Binding-site contacts:
Ligand atom CD1 contacts residue ASP86 of chain 1.B at 3.7 Å.
Ligand atom C contacts residue SER229 of chain 1.B at 3.6 Å.
Ligand atom O contacts residue SER229 of chain 1.B at 3.0 Å (h-bond).
Ligand atom CA contacts residue SER229 of chain 1.B at 3.4 Å.
Ligand atom CB contacts residue ASP86 of chain 1.B at 3.6 Å.
Ligand atom F contacts residue VAL228 of chain 1.B at 3.1 Å.
Ligand atom CD2 contacts residue ASP86 of chain 1.B at 3.8 Å.
Ligand atom O contacts residue SER229 of chain 1.B at 3.4 Å.
Ligand atom CE1 contacts residue ALA87 of chain 1.B at 3.8 Å (hydrophobic).
Ligand atom C contacts residue PHE227 of chain 1.B at 3.6 Å (hydrophobic).
Ligand atom OH contacts residue ASP86 of chain 1.B at 3.4 Å (salt-bridge).
Ligand atom NE1 contacts residue ASP222 of chain 1.B at 2.9 Å (salt-bridge).
Ligand atom CG contacts residue ASP86 of chain 1.B at 3.6 Å.
Ligand atom C2 contacts residue SER1 of chain 1.B at 3.7 Å.
Ligand atom OH contacts residue PRO3 of chain 1.B at 3.3 Å.
Ligand atom N contacts residue THR225 of chain 1.B at 3.4 Å (h-bond).
Ligand atom CG contacts residue ILE217 of chain 1.B at 3.8 Å (hydrophobic).
Ligand atom C contacts residue PHE227 of chain 1.B at 3.6 Å (hydrophobic).
Ligand atom CZ2 contacts residue CYS226 of chain 1.B at 3.5 Å (hydrophobic).
Ligand atom O contacts residue PHE227 of chain 1.B at 3.7 Å.
Ligand atom CA contacts residue PHE227 of chain 1.B at 3.6 Å (hydrophobic).
Ligand atom O contacts residue VAL228 of chain 1.B at 3.5 Å.
Ligand atom N contacts residue PHE227 of chain 1.B at 2.9 Å (h-bond).
Ligand atom CE3 contacts residue PHE227 of chain 1.B at 3.5 Å (hydrophobic).
Ligand atom F contacts residue SER229 of chain 1.B at 3.1 Å.
Ligand atom N contacts residue SER229 of chain 1.B at 2.9 Å (h-bond).
Ligand atom O contacts residue ILE217 of chain 1.B at 3.7 Å.
Ligand atom S2 contacts residue TRP4 of chain 1.B at 3.5 Å (h-bond).
Ligand atom CD1 contacts residue ASP222 of chain 1.B at 3.8 Å.
Ligand atom N contacts residue PHE227 of chain 1.B at 3.5 Å.
Ligand atom CZ contacts residue ASP86 of chain 1.B at 3.5 Å.
Ligand atom CB contacts residue ASP215 of chain 1.B at 3.8 Å.
Ligand atom F contacts residue ILE217 of chain 1.B at 3.5 Å.
Ligand atom O contacts residue THR225 of chain 1.B at 2.8 Å (h-bond).
Ligand atom C contacts residue THR225 of chain 1.B at 3.5 Å.
Ligand atom O contacts residue CYS226 of chain 1.B at 3.3 Å.
Ligand atom CA contacts residue PHE227 of chain 1.B at 3.5 Å (hydrophobic).
Ligand atom C10 contacts residue ILE217 of chain 1.B at 3.5 Å (hydrophobic).
Ligand atom CA contacts residue THR225 of chain 1.B at 3.2 Å.
Ligand atom O contacts residue PHE227 of chain 1.B at 2.9 Å (h-bond).

Sequence of chain 1.B:
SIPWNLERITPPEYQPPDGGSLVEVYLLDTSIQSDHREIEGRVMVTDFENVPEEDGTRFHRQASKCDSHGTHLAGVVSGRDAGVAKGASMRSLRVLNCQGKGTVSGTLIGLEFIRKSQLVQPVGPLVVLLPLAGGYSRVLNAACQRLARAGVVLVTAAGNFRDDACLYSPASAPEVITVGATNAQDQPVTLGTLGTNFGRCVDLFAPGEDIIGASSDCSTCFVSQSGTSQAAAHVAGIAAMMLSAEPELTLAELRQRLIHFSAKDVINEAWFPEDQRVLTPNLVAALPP

This protein binds this small molecule.
Small molecule (SMILES): C[C@H]1NC(=O)[C@H](CCCCN)NC(=O)CCSCc2cccc(c2)CSCCNC(=O)[C@]2(C)CCCN2C(=O)[C@H](Cc2ccc(O)cc2)NC(=O)[C@H](Cc2cnc[nH]2)NC(=O)[C@H](CC(=O)O)NC(=O)[C@H](Cc2c[nH]c3ccc(F)cc23)NC(=O)[C@H](Cc2c[nH]c3ccc(F)cc23)NC1=O